Binding-site contacts:
Ligand atom C8 contacts residue ASN154 of chain 20.A at 4.1 Å.
Ligand atom O7 contacts residue ASP161 of chain 20.A at 3.7 Å.
Ligand atom C5 contacts residue THR160 of chain 20.A at 3.7 Å.
Ligand atom N2 contacts residue THR160 of chain 20.A at 3.5 Å.
Ligand atom O3 contacts residue THR160 of chain 20.A at 4.3 Å.
Ligand atom C7 contacts residue THR160 of chain 20.A at 3.4 Å.
Ligand atom C2 contacts residue ASN154 of chain 20.A at 2.5 Å.
Ligand atom C8 contacts residue VAL153 of chain 20.A at 4.4 Å (hydrophobic).
Ligand atom C5 contacts residue ASN154 of chain 20.A at 3.8 Å.
Ligand atom C1 contacts residue THR160 of chain 20.A at 3.0 Å.
Ligand atom C2 contacts residue THR160 of chain 20.A at 2.7 Å.
Ligand atom C4 contacts residue ASN154 of chain 20.A at 4.3 Å.
Ligand atom O5 contacts residue ASN154 of chain 20.A at 2.4 Å (h-bond).
Ligand atom O5 contacts residue HIS158 of chain 20.A at 3.8 Å.
Ligand atom O7 contacts residue ASN154 of chain 20.A at 2.7 Å (h-bond).
Ligand atom N2 contacts residue ASN154 of chain 20.A at 3.0 Å (h-bond).
Ligand atom C3 contacts residue ASN154 of chain 20.A at 3.9 Å.
Ligand atom C4 contacts residue THR160 of chain 20.A at 3.6 Å.
Ligand atom C6 contacts residue HIS158 of chain 20.A at 4.0 Å.
Ligand atom O7 contacts residue THR160 of chain 20.A at 2.5 Å.
Ligand atom O5 contacts residue THR160 of chain 20.A at 3.2 Å.
Ligand atom C6 contacts residue THR160 of chain 20.A at 3.7 Å.
Ligand atom C8 contacts residue ILE152 of chain 20.A at 4.3 Å (hydrophobic).
Ligand atom C7 contacts residue ASN154 of chain 20.A at 3.0 Å.
Ligand atom C1 contacts residue ASN154 of chain 20.A at 1.6 Å.
Ligand atom C3 contacts residue THR160 of chain 20.A at 3.9 Å.
Ligand atom O6 contacts residue HIS158 of chain 20.A at 3.4 Å (h-bond).

Sequence of chain 20.A:
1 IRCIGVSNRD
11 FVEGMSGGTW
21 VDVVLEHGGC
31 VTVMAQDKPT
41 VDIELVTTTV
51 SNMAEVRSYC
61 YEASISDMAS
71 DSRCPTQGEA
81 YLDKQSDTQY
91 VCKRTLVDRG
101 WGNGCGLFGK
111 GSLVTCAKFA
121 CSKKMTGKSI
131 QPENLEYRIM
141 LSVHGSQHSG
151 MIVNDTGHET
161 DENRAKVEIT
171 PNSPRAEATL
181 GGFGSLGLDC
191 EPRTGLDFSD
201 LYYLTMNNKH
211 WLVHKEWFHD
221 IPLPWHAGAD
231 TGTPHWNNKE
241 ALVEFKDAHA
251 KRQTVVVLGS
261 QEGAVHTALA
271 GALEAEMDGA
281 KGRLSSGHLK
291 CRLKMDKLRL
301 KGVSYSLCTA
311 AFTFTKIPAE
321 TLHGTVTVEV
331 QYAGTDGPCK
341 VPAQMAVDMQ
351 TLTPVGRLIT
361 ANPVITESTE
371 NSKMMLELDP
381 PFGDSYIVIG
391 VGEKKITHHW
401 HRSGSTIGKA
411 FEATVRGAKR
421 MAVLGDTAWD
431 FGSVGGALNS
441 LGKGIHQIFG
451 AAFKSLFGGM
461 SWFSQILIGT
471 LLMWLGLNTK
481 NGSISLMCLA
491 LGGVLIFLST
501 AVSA

A small-molecule ligand and the protein it binds are described below.
Small molecule (SMILES): CC(=O)N[C@@H]1[C@@H](O)[C@H](O)[C@@H](CO)O[C@H]1O